Sequence of chain 1.A:
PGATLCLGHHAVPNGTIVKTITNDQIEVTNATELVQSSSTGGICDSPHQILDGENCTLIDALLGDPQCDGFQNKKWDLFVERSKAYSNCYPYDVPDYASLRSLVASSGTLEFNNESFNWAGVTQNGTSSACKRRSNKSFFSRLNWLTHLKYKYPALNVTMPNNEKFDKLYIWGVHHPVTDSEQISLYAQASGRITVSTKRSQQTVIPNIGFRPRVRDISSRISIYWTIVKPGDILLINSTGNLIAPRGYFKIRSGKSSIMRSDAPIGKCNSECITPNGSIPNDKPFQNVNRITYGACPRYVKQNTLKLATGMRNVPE

This protein binds this small molecule.
Small molecule (SMILES): CC(=O)N[C@H]1[C@H]([C@H](O)[C@H](O)CO)O[C@@](O)(C(=O)O)C[C@@H]1O

Binding-site contacts:
Ligand atom C3 contacts residue LYS139 of chain 1.A at 3.4 Å.
Ligand atom C9 contacts residue HIS177 of chain 1.A at 3.4 Å.
Ligand atom C9 contacts residue SER222 of chain 1.A at 3.9 Å.
Ligand atom C10 contacts residue LEU188 of chain 1.A at 3.7 Å (hydrophobic).
Ligand atom O8 contacts residue TYR92 of chain 1.A at 2.9 Å (h-bond).
Ligand atom C8 contacts residue GLU184 of chain 1.A at 3.5 Å.
Ligand atom O1A contacts residue SER131 of chain 1.A at 2.8 Å (h-bond).
Ligand atom O9 contacts residue TYR92 of chain 1.A at 2.7 Å (h-bond).
Ligand atom C1 contacts residue SER130 of chain 1.A at 3.4 Å.
Ligand atom C9 contacts residue TRP147 of chain 1.A at 3.8 Å (hydrophobic).
Ligand atom C9 contacts residue LEU188 of chain 1.A at 3.8 Å (hydrophobic).
Ligand atom C11 contacts residue GLY128 of chain 1.A at 3.7 Å.
Ligand atom C4 contacts residue THR129 of chain 1.A at 3.5 Å.
Ligand atom O9 contacts residue SER222 of chain 1.A at 2.6 Å (h-bond).
Ligand atom C8 contacts residue TYR92 of chain 1.A at 3.6 Å (hydrophobic).
Ligand atom O1A contacts residue LYS139 of chain 1.A at 4.0 Å.
Ligand atom O8 contacts residue ILE220 of chain 1.A at 3.9 Å.
Ligand atom C11 contacts residue TRP147 of chain 1.A at 3.9 Å (hydrophobic).
Ligand atom O8 contacts residue TRP147 of chain 1.A at 3.9 Å.
Ligand atom O9 contacts residue HIS177 of chain 1.A at 3.2 Å (h-bond).
Ligand atom C7 contacts residue TRP147 of chain 1.A at 3.7 Å (hydrophobic).
Ligand atom C11 contacts residue THR149 of chain 1.A at 4.0 Å.
Ligand atom C1 contacts residue SER131 of chain 1.A at 3.8 Å.
Ligand atom O9 contacts residue GLU184 of chain 1.A at 2.5 Å (salt-bridge).
Ligand atom O10 contacts residue LEU188 of chain 1.A at 3.0 Å.
Ligand atom C4 contacts residue LYS139 of chain 1.A at 3.5 Å.
Ligand atom O7 contacts residue LEU188 of chain 1.A at 3.8 Å.
Ligand atom N5 contacts residue THR129 of chain 1.A at 3.0 Å (h-bond).
Ligand atom C10 contacts residue THR129 of chain 1.A at 3.9 Å.
Ligand atom C5 contacts residue THR129 of chain 1.A at 3.8 Å.
Ligand atom O4 contacts residue LYS139 of chain 1.A at 3.0 Å (salt-bridge).
Ligand atom C11 contacts residue THR129 of chain 1.A at 3.8 Å.
Ligand atom C9 contacts residue GLU184 of chain 1.A at 3.2 Å.
Ligand atom O4 contacts residue THR129 of chain 1.A at 3.8 Å.
Ligand atom C9 contacts residue TYR92 of chain 1.A at 3.1 Å (hydrophobic).
Ligand atom O1B contacts residue ILE220 of chain 1.A at 3.5 Å.
Ligand atom O1A contacts residue SER130 of chain 1.A at 3.4 Å (h-bond).
Ligand atom C8 contacts residue TRP147 of chain 1.A at 4.0 Å (hydrophobic).
Ligand atom O1B contacts residue SER130 of chain 1.A at 2.8 Å (h-bond).
Ligand atom O7 contacts residue GLU184 of chain 1.A at 4.0 Å.